Sequence of chain 25.C:
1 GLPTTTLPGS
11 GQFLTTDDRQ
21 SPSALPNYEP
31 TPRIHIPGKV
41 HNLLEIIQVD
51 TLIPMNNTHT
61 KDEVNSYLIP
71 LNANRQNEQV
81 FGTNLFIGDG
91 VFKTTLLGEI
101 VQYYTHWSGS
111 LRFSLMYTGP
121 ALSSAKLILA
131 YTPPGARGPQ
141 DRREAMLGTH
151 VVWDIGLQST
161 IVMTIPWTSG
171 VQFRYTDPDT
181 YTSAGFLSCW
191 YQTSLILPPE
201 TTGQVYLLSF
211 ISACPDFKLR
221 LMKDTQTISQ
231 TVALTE

Sequence of chain 24.A:
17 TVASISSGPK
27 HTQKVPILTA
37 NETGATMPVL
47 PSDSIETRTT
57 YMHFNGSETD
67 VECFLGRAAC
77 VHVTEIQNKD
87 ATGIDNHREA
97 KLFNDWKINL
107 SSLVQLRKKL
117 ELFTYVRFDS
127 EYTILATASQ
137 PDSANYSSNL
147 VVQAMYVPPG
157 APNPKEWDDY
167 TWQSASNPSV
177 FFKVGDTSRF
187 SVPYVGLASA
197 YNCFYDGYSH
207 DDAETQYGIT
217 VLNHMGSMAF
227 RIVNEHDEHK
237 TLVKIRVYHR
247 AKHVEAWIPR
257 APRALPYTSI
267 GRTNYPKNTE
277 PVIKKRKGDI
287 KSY

Sequence of chain 24.C:
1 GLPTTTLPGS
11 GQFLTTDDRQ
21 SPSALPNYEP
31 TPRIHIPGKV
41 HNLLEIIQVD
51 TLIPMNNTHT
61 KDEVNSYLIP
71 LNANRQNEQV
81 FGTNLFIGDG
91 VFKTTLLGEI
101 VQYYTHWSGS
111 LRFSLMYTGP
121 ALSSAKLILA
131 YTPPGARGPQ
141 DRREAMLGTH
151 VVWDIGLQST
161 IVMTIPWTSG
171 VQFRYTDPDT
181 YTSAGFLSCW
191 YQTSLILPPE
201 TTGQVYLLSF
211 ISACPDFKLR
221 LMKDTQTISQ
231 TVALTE

The protein below binds the small molecule below.
Small molecule (SMILES): Cc1cc(CCCCCOc2ccc(C3=N[C@@H](C)CO3)cc2)on1

Binding-site contacts:
Ligand atom C3B contacts residue TYR152 of chain 24.A at 3.6 Å (hydrophobic).
Ligand atom N2 contacts residue ASN219 of chain 24.A at 3.0 Å (h-bond).
Ligand atom C4A contacts residue PRO174 of chain 24.A at 3.4 Å (hydrophobic).
Ligand atom C2B contacts residue VAL188 of chain 24.A at 3.3 Å (hydrophobic).
Ligand atom C4B contacts residue PHE186 of chain 24.A at 3.9 Å (hydrophobic).
Ligand atom N3A contacts residue TYR152 of chain 24.A at 3.6 Å.
Ligand atom O1B contacts residue TYR128 of chain 24.A at 3.4 Å (h-bond).
Ligand atom N3A contacts residue PRO174 of chain 24.A at 3.9 Å.
Ligand atom C5C contacts residue VAL191 of chain 24.A at 3.7 Å (hydrophobic).
Ligand atom C6B contacts residue MET224 of chain 24.A at 3.6 Å (hydrophobic).
Ligand atom C5B contacts residue PHE186 of chain 24.A at 3.9 Å (hydrophobic).
Ligand atom C4C contacts residue TYR197 of chain 24.A at 4.0 Å (hydrophobic).
Ligand atom C5A contacts residue VAL176 of chain 24.A at 3.8 Å (hydrophobic).
Ligand atom C6B contacts residue TYR128 of chain 24.A at 3.4 Å (hydrophobic).
Ligand atom C2C contacts residue TYR197 of chain 24.A at 3.8 Å (hydrophobic).
Ligand atom C4 contacts residue TYR197 of chain 24.A at 3.9 Å (hydrophobic).
Ligand atom C6B contacts residue ILE104 of chain 24.A at 3.6 Å (hydrophobic).
Ligand atom C1B contacts residue VAL188 of chain 24.A at 3.7 Å (hydrophobic).
Ligand atom C5B contacts residue MET224 of chain 24.A at 3.2 Å (hydrophobic).
Ligand atom CM1 contacts residue SER175 of chain 24.A at 3.9 Å.
Ligand atom N3A contacts residue ALA24 of chain 24.C at 3.9 Å.
Ligand atom C4C contacts residue VAL191 of chain 24.A at 3.3 Å (hydrophobic).
Ligand atom O1A contacts residue PHE186 of chain 24.A at 3.2 Å.
Ligand atom C3 contacts residue ASN219 of chain 24.A at 3.9 Å.
Ligand atom CM1 contacts residue VAL176 of chain 24.A at 3.4 Å (hydrophobic).
Ligand atom O1 contacts residue ASN219 of chain 24.A at 3.9 Å.
Ligand atom C1B contacts residue TYR128 of chain 24.A at 3.7 Å (hydrophobic).
Ligand atom C1C contacts residue LEU106 of chain 24.A at 3.6 Å (hydrophobic).
Ligand atom C5A contacts residue PHE186 of chain 24.A at 3.7 Å (hydrophobic).
Ligand atom CM1 contacts residue PRO174 of chain 24.A at 3.8 Å (hydrophobic).
Ligand atom CM1 contacts residue LEU14 of chain 25.C at 3.3 Å (hydrophobic).
Ligand atom C4 contacts residue PHE124 of chain 24.A at 3.9 Å (hydrophobic).
Ligand atom C2A contacts residue PHE186 of chain 24.A at 3.6 Å (hydrophobic).
Ligand atom C5 contacts residue LEU106 of chain 24.A at 3.8 Å (hydrophobic).
Ligand atom C2A contacts residue TYR152 of chain 24.A at 3.8 Å (hydrophobic).
Ligand atom C3C contacts residue TYR128 of chain 24.A at 3.3 Å (hydrophobic).
Ligand atom C4 contacts residue LEU106 of chain 24.A at 3.6 Å (hydrophobic).
Ligand atom C3B contacts residue VAL188 of chain 24.A at 3.5 Å (hydrophobic).
Ligand atom C1B contacts residue ILE104 of chain 24.A at 4.0 Å (hydrophobic).
Ligand atom C4B contacts residue TYR152 of chain 24.A at 4.0 Å (hydrophobic).